Sequence of chain 2.A:
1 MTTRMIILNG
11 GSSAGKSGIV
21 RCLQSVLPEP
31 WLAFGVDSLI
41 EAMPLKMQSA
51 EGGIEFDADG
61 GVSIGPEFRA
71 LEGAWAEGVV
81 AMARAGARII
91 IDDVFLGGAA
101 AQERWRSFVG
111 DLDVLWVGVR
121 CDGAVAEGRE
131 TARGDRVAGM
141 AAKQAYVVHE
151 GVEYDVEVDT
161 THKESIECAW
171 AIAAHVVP

Binding-site contacts:
Ligand atom C4 contacts residue ASP37 of chain 2.A at 3.5 Å.
Ligand atom O5 contacts residue MET140 of chain 2.A at 3.5 Å (h-bond).
Ligand atom O5 contacts residue SER12 of chain 2.A at 3.7 Å.
Ligand atom O9B contacts residue VAL36 of chain 2.A at 3.9 Å.
Ligand atom C3 contacts residue ASP37 of chain 2.A at 3.8 Å.
Ligand atom C5 contacts residue MET140 of chain 2.A at 3.7 Å (hydrophobic).
Ligand atom C10 contacts residue LEU96 of chain 2.A at 3.6 Å (hydrophobic).
Ligand atom O2 contacts residue MET140 of chain 2.A at 3.6 Å.
Ligand atom C2 contacts residue ARG136 of chain 2.A at 3.8 Å.
Ligand atom C7 contacts residue PHE56 of chain 2.A at 3.9 Å (hydrophobic).
Ligand atom N9 contacts residue VAL36 of chain 2.A at 3.5 Å.
Ligand atom CL1 contacts residue PHE56 of chain 2.A at 3.4 Å.
Ligand atom C1 contacts residue ASP37 of chain 2.A at 3.4 Å.
Ligand atom C9 contacts residue VAL36 of chain 2.A at 3.7 Å (hydrophobic).
Ligand atom CL2 contacts residue ARG136 of chain 2.A at 3.6 Å.
Ligand atom O4 contacts residue ASP37 of chain 2.A at 2.5 Å (salt-bridge).
Ligand atom O9B contacts residue LEU96 of chain 2.A at 3.2 Å.
Ligand atom C7 contacts residue ILE40 of chain 2.A at 3.9 Å (hydrophobic).
Ligand atom O2 contacts residue ARG136 of chain 2.A at 3.5 Å.
Ligand atom O5 contacts residue GLN144 of chain 2.A at 2.9 Å (h-bond).
Ligand atom O4 contacts residue ARG136 of chain 2.A at 3.3 Å (salt-bridge).
Ligand atom C9 contacts residue LEU96 of chain 2.A at 3.9 Å (hydrophobic).
Ligand atom C9 contacts residue VAL62 of chain 2.A at 4.1 Å (hydrophobic).
Ligand atom N9 contacts residue LEU96 of chain 2.A at 3.5 Å.
Ligand atom C8 contacts residue ILE54 of chain 2.A at 3.7 Å (hydrophobic).
Ligand atom C11 contacts residue GLN144 of chain 2.A at 3.9 Å.
Ligand atom CL1 contacts residue ILE40 of chain 2.A at 4.0 Å.
Ligand atom N2 contacts residue ARG136 of chain 2.A at 3.9 Å.
Ligand atom C10 contacts residue VAL94 of chain 2.A at 3.9 Å (hydrophobic).
Ligand atom C8 contacts residue ILE40 of chain 2.A at 3.7 Å (hydrophobic).
Ligand atom O9B contacts residue VAL94 of chain 2.A at 3.4 Å (h-bond).
Ligand atom O9A contacts residue VAL36 of chain 2.A at 3.5 Å.
Ligand atom C3 contacts residue MET140 of chain 2.A at 3.9 Å (hydrophobic).
Ligand atom O9A contacts residue ILE64 of chain 2.A at 3.3 Å.
Ligand atom C8 contacts residue VAL62 of chain 2.A at 4.0 Å (hydrophobic).
Ligand atom C11 contacts residue VAL94 of chain 2.A at 4.0 Å (hydrophobic).
Ligand atom N2 contacts residue ASP37 of chain 2.A at 2.8 Å (salt-bridge).
Ligand atom C2 contacts residue ASP37 of chain 2.A at 3.5 Å.
Ligand atom O9A contacts residue PHE68 of chain 2.A at 4.0 Å.
Ligand atom C8 contacts residue VAL36 of chain 2.A at 3.7 Å (hydrophobic).

The protein below binds the small molecule below.
Small molecule (SMILES): O=C(N[C@H](CO)[C@H](O)c1ccc([N+](=O)[O-])cc1)C(Cl)Cl